This small molecule binds to this protein.
Small molecule (SMILES): CC(=O)N[C@@H]1[C@@H](O)[C@H](O)[C@@H](CO)O[C@H]1O

Binding-site contacts:
Ligand atom C2 contacts residue ASN1075 of chain 1.A at 2.5 Å.
Ligand atom C7 contacts residue ASN1075 of chain 1.A at 3.1 Å.
Ligand atom C1 contacts residue ASN1075 of chain 1.A at 1.4 Å.
Ligand atom C8 contacts residue ASN1075 of chain 1.A at 3.4 Å.
Ligand atom C5 contacts residue ASN1075 of chain 1.A at 3.6 Å.
Ligand atom C3 contacts residue ASN1075 of chain 1.A at 3.8 Å.
Ligand atom C4 contacts residue ASN1075 of chain 1.A at 4.0 Å.
Ligand atom O7 contacts residue ASN1075 of chain 1.A at 4.0 Å.
Ligand atom C8 contacts residue ASP1079 of chain 1.A at 4.3 Å.
Ligand atom O5 contacts residue ASN1075 of chain 1.A at 2.3 Å (h-bond).
Ligand atom O6 contacts residue ASN1075 of chain 1.A at 4.3 Å.
Ligand atom N2 contacts residue ASN1075 of chain 1.A at 2.6 Å (h-bond).

Sequence of chain 1.A:
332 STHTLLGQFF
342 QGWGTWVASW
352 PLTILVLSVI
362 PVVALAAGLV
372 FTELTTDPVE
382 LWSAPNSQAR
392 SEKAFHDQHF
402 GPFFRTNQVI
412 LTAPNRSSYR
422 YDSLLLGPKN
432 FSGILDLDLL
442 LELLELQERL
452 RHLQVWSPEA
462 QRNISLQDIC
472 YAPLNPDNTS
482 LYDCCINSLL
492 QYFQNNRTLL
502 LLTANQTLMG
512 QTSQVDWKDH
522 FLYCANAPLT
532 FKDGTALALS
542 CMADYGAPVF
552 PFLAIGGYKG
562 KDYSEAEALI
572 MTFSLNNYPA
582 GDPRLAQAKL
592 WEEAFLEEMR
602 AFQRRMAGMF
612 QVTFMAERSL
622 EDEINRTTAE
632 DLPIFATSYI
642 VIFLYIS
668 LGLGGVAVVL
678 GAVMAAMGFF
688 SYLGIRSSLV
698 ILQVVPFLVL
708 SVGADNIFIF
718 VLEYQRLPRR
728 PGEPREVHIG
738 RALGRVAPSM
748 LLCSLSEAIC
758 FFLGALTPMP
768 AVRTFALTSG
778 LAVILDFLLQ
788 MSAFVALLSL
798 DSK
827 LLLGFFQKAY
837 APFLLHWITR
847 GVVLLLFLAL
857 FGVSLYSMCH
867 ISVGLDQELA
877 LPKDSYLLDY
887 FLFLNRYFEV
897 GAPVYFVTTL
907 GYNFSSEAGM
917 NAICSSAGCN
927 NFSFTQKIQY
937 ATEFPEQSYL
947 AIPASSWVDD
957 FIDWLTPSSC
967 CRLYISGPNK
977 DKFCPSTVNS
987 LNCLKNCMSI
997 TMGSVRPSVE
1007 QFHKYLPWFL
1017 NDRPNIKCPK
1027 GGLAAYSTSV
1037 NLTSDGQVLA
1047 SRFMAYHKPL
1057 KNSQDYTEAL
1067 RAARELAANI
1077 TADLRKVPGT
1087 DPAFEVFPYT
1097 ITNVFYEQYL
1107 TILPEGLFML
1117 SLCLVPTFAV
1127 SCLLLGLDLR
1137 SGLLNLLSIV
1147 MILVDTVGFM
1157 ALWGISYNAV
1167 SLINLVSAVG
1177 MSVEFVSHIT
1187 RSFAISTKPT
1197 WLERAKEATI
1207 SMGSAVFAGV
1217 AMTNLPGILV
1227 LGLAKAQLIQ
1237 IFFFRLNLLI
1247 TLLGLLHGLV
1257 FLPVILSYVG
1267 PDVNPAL